A small-molecule ligand and the protein it binds are described below.
Small molecule (SMILES): CC(C)[C@H](NC(=O)[C@@H](N)CCCN=C(N)N)C(=O)N[C@@H](CCCN=C(N)N)C(=O)N[C@]1(CCCCN)CC1=O

Sequence of chain 1.G:
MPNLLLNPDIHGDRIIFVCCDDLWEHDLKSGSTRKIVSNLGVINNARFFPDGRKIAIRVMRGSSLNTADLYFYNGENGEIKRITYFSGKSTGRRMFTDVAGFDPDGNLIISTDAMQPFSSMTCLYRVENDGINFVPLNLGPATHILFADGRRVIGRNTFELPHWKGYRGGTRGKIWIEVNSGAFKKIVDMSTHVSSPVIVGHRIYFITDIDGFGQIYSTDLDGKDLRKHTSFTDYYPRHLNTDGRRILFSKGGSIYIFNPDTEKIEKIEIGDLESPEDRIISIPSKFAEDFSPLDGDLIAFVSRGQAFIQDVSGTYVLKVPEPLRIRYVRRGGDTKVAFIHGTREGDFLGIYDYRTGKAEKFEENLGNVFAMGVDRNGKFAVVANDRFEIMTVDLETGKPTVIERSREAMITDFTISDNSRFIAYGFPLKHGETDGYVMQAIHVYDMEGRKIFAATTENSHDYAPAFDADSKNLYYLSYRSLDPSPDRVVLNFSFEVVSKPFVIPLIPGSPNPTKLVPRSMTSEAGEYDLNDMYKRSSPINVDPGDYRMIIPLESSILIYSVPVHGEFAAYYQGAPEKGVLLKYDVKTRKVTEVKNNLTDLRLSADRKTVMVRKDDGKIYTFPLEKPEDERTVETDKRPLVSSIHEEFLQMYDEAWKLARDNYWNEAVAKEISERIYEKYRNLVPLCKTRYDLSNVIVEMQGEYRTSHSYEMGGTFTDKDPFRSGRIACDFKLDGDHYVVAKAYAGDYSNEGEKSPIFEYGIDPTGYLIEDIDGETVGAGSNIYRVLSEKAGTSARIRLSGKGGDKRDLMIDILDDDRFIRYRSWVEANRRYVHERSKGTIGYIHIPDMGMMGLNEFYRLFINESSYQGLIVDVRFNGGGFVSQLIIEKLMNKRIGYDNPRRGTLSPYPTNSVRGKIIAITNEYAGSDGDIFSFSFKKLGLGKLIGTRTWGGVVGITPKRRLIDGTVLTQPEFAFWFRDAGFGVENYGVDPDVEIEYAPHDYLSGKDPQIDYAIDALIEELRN

Sequence of chain 1.E:
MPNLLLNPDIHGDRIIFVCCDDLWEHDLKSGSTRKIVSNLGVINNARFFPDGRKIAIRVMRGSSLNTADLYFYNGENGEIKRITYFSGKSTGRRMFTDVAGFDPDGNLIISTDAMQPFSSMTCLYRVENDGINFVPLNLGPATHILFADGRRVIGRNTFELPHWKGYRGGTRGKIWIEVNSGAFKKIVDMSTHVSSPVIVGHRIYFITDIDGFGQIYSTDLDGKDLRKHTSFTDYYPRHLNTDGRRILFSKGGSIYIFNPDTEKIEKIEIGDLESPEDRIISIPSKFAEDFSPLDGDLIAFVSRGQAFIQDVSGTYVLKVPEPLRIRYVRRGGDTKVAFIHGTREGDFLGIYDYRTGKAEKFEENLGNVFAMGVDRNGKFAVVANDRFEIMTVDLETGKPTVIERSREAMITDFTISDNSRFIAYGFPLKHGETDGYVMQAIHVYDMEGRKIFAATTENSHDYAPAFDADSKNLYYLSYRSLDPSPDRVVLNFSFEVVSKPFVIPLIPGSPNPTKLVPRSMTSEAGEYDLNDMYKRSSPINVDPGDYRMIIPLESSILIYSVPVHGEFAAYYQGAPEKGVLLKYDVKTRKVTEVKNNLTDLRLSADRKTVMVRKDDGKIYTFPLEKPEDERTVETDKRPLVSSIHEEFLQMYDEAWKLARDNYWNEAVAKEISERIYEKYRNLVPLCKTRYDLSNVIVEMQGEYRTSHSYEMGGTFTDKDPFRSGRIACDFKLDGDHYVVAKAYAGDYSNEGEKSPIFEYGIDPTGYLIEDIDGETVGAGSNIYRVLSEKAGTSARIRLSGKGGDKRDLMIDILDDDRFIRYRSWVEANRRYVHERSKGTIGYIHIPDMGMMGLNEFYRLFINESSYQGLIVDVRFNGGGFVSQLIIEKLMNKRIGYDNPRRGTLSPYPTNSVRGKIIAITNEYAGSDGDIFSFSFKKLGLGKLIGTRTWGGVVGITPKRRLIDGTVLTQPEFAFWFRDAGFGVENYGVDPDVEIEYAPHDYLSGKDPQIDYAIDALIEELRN

Binding-site contacts:
Ligand atom O contacts residue GLY918 of chain 1.G at 3.6 Å (h-bond).
Ligand atom O contacts residue GLY917 of chain 1.G at 3.2 Å.
Ligand atom C contacts residue THR995 of chain 1.G at 3.3 Å.
Ligand atom CZ contacts residue TYR609 of chain 1.G at 3.4 Å (hydrophobic).
Ligand atom NE contacts residue TYR609 of chain 1.G at 3.2 Å (h-bond).
Ligand atom CA contacts residue D101 of chain 1.P at 2.6 Å.
Ligand atom C1 contacts residue SER965 of chain 1.G at 1.6 Å.
Ligand atom CA contacts residue SER965 of chain 1.G at 3.2 Å.
Ligand atom N contacts residue GLY918 of chain 1.G at 3.2 Å (h-bond).
Ligand atom O contacts residue ILE994 of chain 1.G at 3.2 Å (h-bond).
Ligand atom CE contacts residue ILE969 of chain 1.G at 3.5 Å (hydrophobic).
Ligand atom NH2 contacts residue PHE531 of chain 1.E at 3.2 Å.
Ligand atom O contacts residue ASP966 of chain 1.G at 3.1 Å (salt-bridge).
Ligand atom NH1 contacts residue TYR609 of chain 1.G at 3.4 Å (h-bond).
Ligand atom C1 contacts residue HIS746 of chain 1.G at 1.6 Å.
Ligand atom O contacts residue PHE919 of chain 1.G at 3.2 Å.
Ligand atom C contacts residue SER965 of chain 1.G at 1.9 Å.
Ligand atom C contacts residue HIS746 of chain 1.G at 2.9 Å.
Ligand atom C1 contacts residue GLY990 of chain 1.G at 3.4 Å.
Ligand atom O contacts residue GLY918 of chain 1.G at 2.9 Å (h-bond).
Ligand atom NZ contacts residue ASP936 of chain 1.E at 3.1 Å (salt-bridge).
Ligand atom NE contacts residue PHE919 of chain 1.G at 3.6 Å.
Ligand atom N contacts residue ILE994 of chain 1.G at 3.6 Å.
Ligand atom CA contacts residue GLY918 of chain 1.G at 3.1 Å.
Ligand atom CB contacts residue SER965 of chain 1.G at 3.6 Å.
Ligand atom NH2 contacts residue TYR609 of chain 1.G at 3.3 Å (h-bond).
Ligand atom N contacts residue D101 of chain 1.P at 1.5 Å.
Ligand atom NH1 contacts residue GLU605 of chain 1.G at 3.3 Å (salt-bridge).
Ligand atom N contacts residue HIS746 of chain 1.G at 3.6 Å (h-bond).
Ligand atom CB contacts residue ASP966 of chain 1.G at 3.4 Å.
Ligand atom C contacts residue ASP966 of chain 1.G at 3.3 Å.
Ligand atom CD contacts residue ILE969 of chain 1.G at 3.6 Å (hydrophobic).
Ligand atom CB contacts residue D101 of chain 1.P at 3.0 Å.
Ligand atom CA contacts residue HIS746 of chain 1.G at 2.9 Å.
Ligand atom O contacts residue SER965 of chain 1.G at 2.1 Å.
Ligand atom CG1 contacts residue ASP936 of chain 1.E at 3.2 Å.
Ligand atom O contacts residue THR995 of chain 1.G at 3.0 Å (h-bond).
Ligand atom N contacts residue THR995 of chain 1.G at 3.6 Å.
Ligand atom O contacts residue GLY993 of chain 1.G at 3.0 Å.
Ligand atom C contacts residue GLY918 of chain 1.G at 3.4 Å.